Sequence of chain 1.B:
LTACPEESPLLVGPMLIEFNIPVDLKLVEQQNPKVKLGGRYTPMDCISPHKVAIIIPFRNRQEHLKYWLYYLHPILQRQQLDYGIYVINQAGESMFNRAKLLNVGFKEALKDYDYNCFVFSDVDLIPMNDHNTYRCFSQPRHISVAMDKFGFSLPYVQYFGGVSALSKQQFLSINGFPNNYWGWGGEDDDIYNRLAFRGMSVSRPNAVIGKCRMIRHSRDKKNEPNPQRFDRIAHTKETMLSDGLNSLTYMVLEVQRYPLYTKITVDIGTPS

A small-molecule ligand and the protein it binds are described below.
Small molecule (SMILES): CC(=O)N[C@H]1[C@@H](O[P](=O)(O)O[P](=O)(O)OC[C@H]2O[C@@H](n3ccc(=O)[nH]c3=O)[C@H](O)[C@@H]2O)O[C@H](CO)[C@H](O)[C@@H]1O

Binding-site contacts:
Ligand atom C6' contacts residue GLY199 of chain 1.B at 3.3 Å.
Ligand atom O1A contacts residue ASP138 of chain 1.B at 3.3 Å (salt-bridge).
Ligand atom O5' contacts residue TRP198 of chain 1.B at 3.3 Å (h-bond).
Ligand atom C8' contacts residue MET161 of chain 1.B at 3.1 Å (hydrophobic).
Ligand atom O2' contacts residue PRO71 of chain 1.B at 2.9 Å (h-bond).
Ligand atom O2 contacts residue PHE72 of chain 1.B at 3.2 Å.
Ligand atom O3B contacts residue ASP138 of chain 1.B at 3.3 Å (salt-bridge).
Ligand atom O3B contacts residue ASP136 of chain 1.B at 3.3 Å.
Ligand atom O4' contacts residue GLU201 of chain 1.B at 2.6 Å (salt-bridge).
Ligand atom O3' contacts residue ASP136 of chain 1.B at 2.9 Å (salt-bridge).
Ligand atom C2B contacts residue VAL137 of chain 1.B at 3.4 Å (hydrophobic).
Ligand atom O6' contacts residue GLY199 of chain 1.B at 2.7 Å (h-bond).
Ligand atom N2' contacts residue ASP136 of chain 1.B at 2.8 Å (salt-bridge).
Ligand atom C6' contacts residue TRP198 of chain 1.B at 3.3 Å (hydrophobic).
Ligand atom O2' contacts residue VAL137 of chain 1.B at 2.9 Å (h-bond).
Ligand atom O4 contacts residue ASP234 of chain 1.B at 3.2 Å.
Ligand atom C4' contacts residue GLU201 of chain 1.B at 3.2 Å.
Ligand atom C7' contacts residue TYR173 of chain 1.B at 3.2 Å (hydrophobic).
Ligand atom O2B contacts residue MN1 of chain 1.G at 2.3 Å.
Ligand atom O3' contacts residue ARG112 of chain 1.B at 3.0 Å.
Ligand atom O2 contacts residue ARG75 of chain 1.B at 3.3 Å.
Ligand atom O6' contacts residue GLU201 of chain 1.B at 2.9 Å (salt-bridge).
Ligand atom O7' contacts residue TYR173 of chain 1.B at 2.9 Å (h-bond).
Ligand atom O2A contacts residue HIS231 of chain 1.B at 3.4 Å.
Ligand atom O3' contacts residue GLY176 of chain 1.B at 2.8 Å (h-bond).
Ligand atom O7' contacts residue MET161 of chain 1.B at 3.5 Å.
Ligand atom PA contacts residue MN1 of chain 1.G at 3.4 Å.
Ligand atom C5 contacts residue ASP234 of chain 1.B at 3.1 Å.
Ligand atom C4 contacts residue ASP234 of chain 1.B at 3.2 Å.
Ligand atom O2 contacts residue ARG73 of chain 1.B at 2.9 Å (salt-bridge).
Ligand atom N1 contacts residue PHE110 of chain 1.B at 3.3 Å.
Ligand atom C3' contacts residue ASP136 of chain 1.B at 2.9 Å.
Ligand atom C6 contacts residue PHE110 of chain 1.B at 3.4 Å (hydrophobic).
Ligand atom O2A contacts residue ARG75 of chain 1.B at 3.1 Å (salt-bridge).
Ligand atom O1A contacts residue HIS231 of chain 1.B at 3.3 Å (h-bond).
Ligand atom O1A contacts residue MN1 of chain 1.G at 2.2 Å.
Ligand atom O1B contacts residue TRP198 of chain 1.B at 2.8 Å (h-bond).
Ligand atom C8' contacts residue LEU139 of chain 1.B at 3.3 Å (hydrophobic).
Ligand atom N2' contacts residue GLY176 of chain 1.B at 3.4 Å (h-bond).
Ligand atom N3 contacts residue ARG73 of chain 1.B at 2.7 Å (salt-bridge).